Sequence of chain 1.F:
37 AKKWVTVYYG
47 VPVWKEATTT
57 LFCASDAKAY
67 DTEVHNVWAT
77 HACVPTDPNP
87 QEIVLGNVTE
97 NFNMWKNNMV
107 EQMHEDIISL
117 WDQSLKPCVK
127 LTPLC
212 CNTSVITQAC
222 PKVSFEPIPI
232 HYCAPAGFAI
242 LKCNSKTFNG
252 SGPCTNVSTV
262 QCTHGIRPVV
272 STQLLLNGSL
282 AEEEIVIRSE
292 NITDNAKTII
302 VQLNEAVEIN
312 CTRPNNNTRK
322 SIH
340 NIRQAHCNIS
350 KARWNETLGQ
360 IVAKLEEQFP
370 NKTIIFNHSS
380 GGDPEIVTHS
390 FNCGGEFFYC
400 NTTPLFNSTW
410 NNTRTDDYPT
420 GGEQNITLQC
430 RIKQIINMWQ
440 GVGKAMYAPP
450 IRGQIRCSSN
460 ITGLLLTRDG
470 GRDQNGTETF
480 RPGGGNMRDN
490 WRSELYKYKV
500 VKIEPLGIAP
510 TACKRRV

Binding-site contacts:
Ligand atom O5 contacts residue ASN250 of chain 1.F at 2.4 Å (h-bond).
Ligand atom C8 contacts residue PHE249 of chain 1.F at 3.8 Å (hydrophobic).
Ligand atom C2 contacts residue GLY251 of chain 1.F at 3.6 Å.
Ligand atom C7 contacts residue GLY251 of chain 1.F at 3.9 Å.
Ligand atom C7 contacts residue PHE249 of chain 1.F at 4.3 Å (hydrophobic).
Ligand atom O7 contacts residue SER252 of chain 1.F at 3.5 Å (h-bond).
Ligand atom C3 contacts residue ASN250 of chain 1.F at 3.7 Å.
Ligand atom C1 contacts residue GLY251 of chain 1.F at 4.3 Å.
Ligand atom C8 contacts residue GLY253 of chain 1.F at 4.5 Å.
Ligand atom C5 contacts residue ASN250 of chain 1.F at 3.6 Å.
Ligand atom N2 contacts residue GLY251 of chain 1.F at 3.9 Å.
Ligand atom O7 contacts residue PRO254 of chain 1.F at 3.8 Å.
Ligand atom C7 contacts residue ASN250 of chain 1.F at 4.0 Å.
Ligand atom O3 contacts residue SER252 of chain 1.F at 4.1 Å.
Ligand atom C6 contacts residue ASN250 of chain 1.F at 4.5 Å.
Ligand atom C8 contacts residue PRO254 of chain 1.F at 3.6 Å (hydrophobic).
Ligand atom O7 contacts residue GLY251 of chain 1.F at 3.7 Å.
Ligand atom C4 contacts residue ASN250 of chain 1.F at 4.1 Å.
Ligand atom C7 contacts residue GLY253 of chain 1.F at 4.3 Å.
Ligand atom C2 contacts residue ASN250 of chain 1.F at 2.4 Å.
Ligand atom N2 contacts residue ASN250 of chain 1.F at 2.8 Å (h-bond).
Ligand atom O7 contacts residue GLY253 of chain 1.F at 3.4 Å.
Ligand atom C1 contacts residue ASN250 of chain 1.F at 1.4 Å.
Ligand atom C7 contacts residue PRO254 of chain 1.F at 4.4 Å (hydrophobic).

A protein and the small-molecule ligand that binds it are described below.
Small molecule (SMILES): CC(=O)N[C@@H]1[C@@H](O)[C@H](O)[C@@H](CO)O[C@H]1O